The small molecule below binds the protein below.
Small molecule (SMILES): Oc1ccc(/C=C/c2cc(O)cc(O)c2)cc1

Sequence of chain 1.A:
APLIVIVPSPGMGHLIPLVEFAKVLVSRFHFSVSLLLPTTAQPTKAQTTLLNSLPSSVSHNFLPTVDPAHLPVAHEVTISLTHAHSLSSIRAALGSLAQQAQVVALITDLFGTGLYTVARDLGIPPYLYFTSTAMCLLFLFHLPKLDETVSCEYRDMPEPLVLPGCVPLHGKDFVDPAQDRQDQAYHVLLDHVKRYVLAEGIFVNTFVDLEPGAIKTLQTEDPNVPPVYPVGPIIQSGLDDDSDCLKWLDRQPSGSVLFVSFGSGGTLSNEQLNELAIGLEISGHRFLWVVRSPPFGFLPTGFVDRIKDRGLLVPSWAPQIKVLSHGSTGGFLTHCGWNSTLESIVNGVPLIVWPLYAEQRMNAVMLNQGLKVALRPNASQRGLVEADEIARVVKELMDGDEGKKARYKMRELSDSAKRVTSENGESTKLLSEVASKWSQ

Binding-site contacts:
Ligand atom C1 contacts residue VAL201 of chain 1.A at 4.4 Å (hydrophobic).
Ligand atom C12 contacts residue HIS101 of chain 1.A at 4.0 Å.
Ligand atom C10 contacts residue HIS38 of chain 1.A at 3.3 Å.
Ligand atom C13 contacts residue HIS101 of chain 1.A at 3.5 Å.
Ligand atom C8 contacts residue ALA404 of chain 1.A at 4.4 Å (hydrophobic).
Ligand atom C7 contacts residue ALA404 of chain 1.A at 4.2 Å (hydrophobic).
Ligand atom O1 contacts residue HIS101 of chain 1.A at 3.5 Å.
Ligand atom C14 contacts residue GLU102 of chain 1.A at 3.4 Å.
Ligand atom C1 contacts residue LEU136 of chain 1.A at 4.4 Å (hydrophobic).
Ligand atom C13 contacts residue HIS38 of chain 1.A at 4.2 Å.
Ligand atom O2 contacts residue SER158 of chain 1.A at 3.3 Å.
Ligand atom C2 contacts residue LEU136 of chain 1.A at 4.2 Å (hydrophobic).
Ligand atom C13 contacts residue GLU102 of chain 1.A at 4.2 Å.
Ligand atom C14 contacts residue HIS38 of chain 1.A at 4.0 Å.
Ligand atom C2 contacts residue CYS162 of chain 1.A at 4.0 Å (hydrophobic).
Ligand atom O3 contacts residue VAL201 of chain 1.A at 3.5 Å.
Ligand atom C4 contacts residue ALA404 of chain 1.A at 4.5 Å (hydrophobic).
Ligand atom C5 contacts residue GLU102 of chain 1.A at 4.3 Å.
Ligand atom O2 contacts residue GLU405 of chain 1.A at 3.7 Å.
Ligand atom C4 contacts residue GLU405 of chain 1.A at 4.2 Å.
Ligand atom C5 contacts residue ALA404 of chain 1.A at 4.2 Å (hydrophobic).
Ligand atom O3 contacts residue PRO203 of chain 1.A at 4.5 Å.
Ligand atom C8 contacts residue HIS38 of chain 1.A at 3.8 Å.
Ligand atom C3 contacts residue LEU136 of chain 1.A at 4.3 Å (hydrophobic).
Ligand atom C8 contacts residue GLU102 of chain 1.A at 4.4 Å.
Ligand atom C9 contacts residue HIS38 of chain 1.A at 3.5 Å.
Ligand atom C12 contacts residue HIS38 of chain 1.A at 4.0 Å.
Ligand atom C2 contacts residue GLU405 of chain 1.A at 4.0 Å.
Ligand atom C9 contacts residue GLU102 of chain 1.A at 4.4 Å.
Ligand atom C6 contacts residue GLU102 of chain 1.A at 4.2 Å.
Ligand atom C7 contacts residue GLU102 of chain 1.A at 3.5 Å.
Ligand atom C11 contacts residue HIS38 of chain 1.A at 3.5 Å.
Ligand atom C3 contacts residue GLU405 of chain 1.A at 4.0 Å.